The protein below binds the small molecule below.
Small molecule (SMILES): CC[C@H](C)[C@H](NC(=O)[C@H](CCSC)NC(=O)[C@H](CCCCN)NC(=O)[C@H](CCCN=C(N)N)NC(=O)[C@H](CCCCN)NC(=O)[C@H](CC(C)C)NC(=O)[C@@H](N)CCC(=O)O)C(=O)N[C@@H](Cc1ccc(O)cc1)C(=O)N[C@@H](CCSC)C(=O)O

Binding-site contacts:
Ligand atom CG contacts residue SER77 of chain 1.A at 3.3 Å.
Ligand atom N contacts residue SER77 of chain 1.A at 3.0 Å (h-bond).
Ligand atom NZ contacts residue SER97 of chain 1.A at 2.7 Å (h-bond).
Ligand atom OXT contacts residue ASN80 of chain 1.A at 2.8 Å (h-bond).
Ligand atom OXT contacts residue TYR84 of chain 1.A at 3.1 Å (h-bond).
Ligand atom CD2 contacts residue TYR99 of chain 1.A at 3.5 Å (hydrophobic).
Ligand atom N contacts residue TYR99 of chain 1.A at 3.0 Å (h-bond).
Ligand atom NZ contacts residue ASP9 of chain 1.A at 2.7 Å (salt-bridge).
Ligand atom C contacts residue TYR84 of chain 1.A at 3.3 Å (hydrophobic).
Ligand atom O contacts residue ASN70 of chain 1.A at 2.9 Å (h-bond).
Ligand atom CE contacts residue TYR116 of chain 1.A at 3.4 Å (hydrophobic).
Ligand atom CD2 contacts residue SER24 of chain 1.A at 3.5 Å.
Ligand atom N contacts residue ASN70 of chain 1.A at 2.8 Å (h-bond).
Ligand atom CD2 contacts residue TYR7 of chain 1.A at 3.4 Å (hydrophobic).
Ligand atom OE1 contacts residue ASN63 of chain 1.A at 2.9 Å (h-bond).
Ligand atom OE2 contacts residue ARG62 of chain 1.A at 2.6 Å (salt-bridge).
Ligand atom CD1 contacts residue ASN63 of chain 1.A at 3.1 Å.
Ligand atom CG contacts residue ASN63 of chain 1.A at 3.5 Å.
Ligand atom CD contacts residue ARG62 of chain 1.A at 3.5 Å.
Ligand atom CE contacts residue GLN155 of chain 1.A at 3.1 Å.
Ligand atom O contacts residue TYR7 of chain 1.A at 3.4 Å.
Ligand atom CB contacts residue SER77 of chain 1.A at 3.5 Å.
Ligand atom O contacts residue THR73 of chain 1.A at 2.7 Å (h-bond).
Ligand atom O contacts residue TYR159 of chain 1.A at 2.6 Å (h-bond).
Ligand atom N contacts residue ASN63 of chain 1.A at 3.0 Å (h-bond).
Ligand atom CG contacts residue TRP147 of chain 1.A at 3.3 Å (hydrophobic).
Ligand atom O contacts residue TYR84 of chain 1.A at 2.7 Å (h-bond).
Ligand atom O contacts residue TRP147 of chain 1.A at 3.1 Å (h-bond).
Ligand atom NZ contacts residue ASP156 of chain 1.A at 2.9 Å (salt-bridge).
Ligand atom CE contacts residue ASP9 of chain 1.A at 3.4 Å.
Ligand atom C contacts residue TYR7 of chain 1.A at 3.4 Å (hydrophobic).
Ligand atom CB contacts residue TYR99 of chain 1.A at 3.4 Å (hydrophobic).
Ligand atom O contacts residue THR143 of chain 1.A at 2.7 Å (h-bond).
Ligand atom OXT contacts residue LYS146 of chain 1.A at 3.0 Å (salt-bridge).
Ligand atom NZ contacts residue ASP74 of chain 1.A at 2.8 Å (salt-bridge).
Ligand atom OE1 contacts residue ARG62 of chain 1.A at 2.9 Å (salt-bridge).
Ligand atom N contacts residue TYR7 of chain 1.A at 2.9 Å (h-bond).
Ligand atom N contacts residue TYR171 of chain 1.A at 2.7 Å (h-bond).
Ligand atom CA contacts residue TYR7 of chain 1.A at 3.5 Å (hydrophobic).
Ligand atom CE contacts residue TYR116 of chain 1.A at 3.5 Å (hydrophobic).

Sequence of chain 1.A:
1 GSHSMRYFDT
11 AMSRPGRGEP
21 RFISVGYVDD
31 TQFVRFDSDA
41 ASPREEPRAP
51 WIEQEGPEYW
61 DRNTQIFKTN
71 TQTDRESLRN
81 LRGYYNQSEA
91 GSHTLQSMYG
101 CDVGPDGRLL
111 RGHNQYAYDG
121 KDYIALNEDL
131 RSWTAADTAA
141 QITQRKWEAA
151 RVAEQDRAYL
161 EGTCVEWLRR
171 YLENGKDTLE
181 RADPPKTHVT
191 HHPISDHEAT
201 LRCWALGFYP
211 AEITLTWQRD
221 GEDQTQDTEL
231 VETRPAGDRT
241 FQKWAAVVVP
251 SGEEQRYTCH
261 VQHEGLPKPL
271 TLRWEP